Binding-site contacts:
Ligand atom CE2 contacts residue PHE806 of chain 1.C at 4.0 Å (hydrophobic).
Ligand atom C11 contacts residue TYR817 of chain 1.C at 3.7 Å (hydrophobic).
Ligand atom C6 contacts residue TRP810 of chain 1.C at 4.2 Å (hydrophobic).
Ligand atom CZ contacts residue PHE806 of chain 1.C at 3.4 Å (hydrophobic).
Ligand atom CE1 contacts residue ILE769 of chain 1.C at 3.6 Å (hydrophobic).
Ligand atom C1 contacts residue TRP810 of chain 1.C at 3.6 Å (hydrophobic).
Ligand atom CE1 contacts residue PHE676 of chain 1.C at 4.1 Å (hydrophobic).
Ligand atom C3 contacts residue GLN673 of chain 1.C at 3.8 Å.
Ligand atom CZ contacts residue ILE769 of chain 1.C at 4.1 Å (hydrophobic).
Ligand atom C9 contacts residue TRP810 of chain 1.C at 3.1 Å (hydrophobic).
Ligand atom CE1 contacts residue THR772 of chain 1.C at 4.0 Å.
Ligand atom CD1 contacts residue PHE676 of chain 1.C at 3.8 Å (hydrophobic).
Ligand atom C9 contacts residue ILE814 of chain 1.C at 4.2 Å (hydrophobic).
Ligand atom C16 contacts residue ILE769 of chain 1.C at 3.7 Å (hydrophobic).
Ligand atom CG contacts residue PHE676 of chain 1.C at 3.6 Å (hydrophobic).
Ligand atom C10 contacts residue PHE813 of chain 1.C at 3.7 Å (hydrophobic).
Ligand atom F2 contacts residue TRP810 of chain 1.C at 2.6 Å.
Ligand atom F2 contacts residue ILE811 of chain 1.C at 4.2 Å.
Ligand atom CE2 contacts residue PHE676 of chain 1.C at 4.2 Å (hydrophobic).
Ligand atom C6 contacts residue TYR817 of chain 1.C at 4.0 Å (hydrophobic).
Ligand atom CB contacts residue PHE676 of chain 1.C at 4.1 Å (hydrophobic).
Ligand atom F1 contacts residue ILE769 of chain 1.C at 3.7 Å.
Ligand atom CD2 contacts residue PHE676 of chain 1.C at 3.9 Å (hydrophobic).
Ligand atom C10 contacts residue TRP810 of chain 1.C at 4.1 Å (hydrophobic).
Ligand atom CG contacts residue ILE769 of chain 1.C at 3.7 Å (hydrophobic).
Ligand atom N contacts residue GLN673 of chain 1.C at 3.7 Å.
Ligand atom CD2 contacts residue ILE769 of chain 1.C at 4.2 Å (hydrophobic).
Ligand atom C12 contacts residue TRP810 of chain 1.C at 3.7 Å (hydrophobic).
Ligand atom C5 contacts residue GLU829 of chain 1.C at 4.2 Å.
Ligand atom C1 contacts residue PHE676 of chain 1.C at 4.1 Å (hydrophobic).
Ligand atom C10 contacts residue ILE814 of chain 1.C at 3.9 Å (hydrophobic).
Ligand atom CD1 contacts residue ILE769 of chain 1.C at 3.4 Å (hydrophobic).
Ligand atom CB contacts residue ILE769 of chain 1.C at 4.2 Å (hydrophobic).
Ligand atom CE2 contacts residue TRP810 of chain 1.C at 3.6 Å (hydrophobic).
Ligand atom C3 contacts residue GLU829 of chain 1.C at 3.3 Å.
Ligand atom N contacts residue GLU829 of chain 1.C at 4.1 Å.
Ligand atom C5 contacts residue TYR817 of chain 1.C at 3.8 Å (hydrophobic).
Ligand atom CD2 contacts residue TRP810 of chain 1.C at 3.7 Å (hydrophobic).
Ligand atom CA contacts residue TRP810 of chain 1.C at 4.2 Å (hydrophobic).
Ligand atom C8 contacts residue TRP810 of chain 1.C at 3.8 Å (hydrophobic).

This small molecule binds to this protein.
Small molecule (SMILES): C[C@@H](NCCCc1cccc(C(F)(F)F)c1)c1cccc2ccccc12

Sequence of chain 1.C:
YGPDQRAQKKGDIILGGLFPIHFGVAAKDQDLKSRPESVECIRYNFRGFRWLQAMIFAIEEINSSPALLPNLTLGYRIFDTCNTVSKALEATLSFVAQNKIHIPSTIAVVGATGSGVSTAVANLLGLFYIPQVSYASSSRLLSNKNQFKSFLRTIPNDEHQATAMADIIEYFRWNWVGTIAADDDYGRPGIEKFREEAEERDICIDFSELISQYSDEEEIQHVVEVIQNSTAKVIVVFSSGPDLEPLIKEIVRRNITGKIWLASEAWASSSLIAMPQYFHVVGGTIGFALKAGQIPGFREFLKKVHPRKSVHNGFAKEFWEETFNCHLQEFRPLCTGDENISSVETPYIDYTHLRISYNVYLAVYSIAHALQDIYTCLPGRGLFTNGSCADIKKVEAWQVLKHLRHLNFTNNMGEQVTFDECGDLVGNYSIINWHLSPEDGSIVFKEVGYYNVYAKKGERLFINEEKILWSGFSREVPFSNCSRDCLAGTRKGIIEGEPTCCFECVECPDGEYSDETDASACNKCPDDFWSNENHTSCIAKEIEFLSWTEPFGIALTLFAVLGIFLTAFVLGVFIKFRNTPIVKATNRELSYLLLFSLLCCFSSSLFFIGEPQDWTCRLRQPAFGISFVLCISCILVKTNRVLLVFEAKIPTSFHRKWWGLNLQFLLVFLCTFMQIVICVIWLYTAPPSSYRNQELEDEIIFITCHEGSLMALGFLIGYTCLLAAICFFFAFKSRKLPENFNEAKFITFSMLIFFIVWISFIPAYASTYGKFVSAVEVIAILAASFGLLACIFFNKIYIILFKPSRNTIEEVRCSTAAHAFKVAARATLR